Binding-site contacts:
Ligand atom CAD contacts residue VAL126 of chain 1.A at 3.3 Å (hydrophobic).
Ligand atom CAH contacts residue LEU144 of chain 1.A at 4.2 Å (hydrophobic).
Ligand atom CAE contacts residue PHE176 of chain 1.A at 3.8 Å (hydrophobic).
Ligand atom CAD contacts residue ALA122 of chain 1.A at 3.6 Å (hydrophobic).
Ligand atom CAI contacts residue LEU141 of chain 1.A at 3.8 Å (hydrophobic).
Ligand atom CAE contacts residue LEU144 of chain 1.A at 3.0 Å (hydrophobic).
Ligand atom OAA contacts residue LEU107 of chain 1.A at 3.9 Å.
Ligand atom OAB contacts residue LEU156 of chain 1.A at 4.2 Å.
Ligand atom OAB contacts residue PHE176 of chain 1.A at 3.6 Å.
Ligand atom CAJ contacts residue VAL134 of chain 1.A at 3.4 Å (hydrophobic).
Ligand atom CAG contacts residue HIS125 of chain 1.A at 3.6 Å.
Ligand atom OAA contacts residue ILE101 of chain 1.A at 3.3 Å.
Ligand atom CAF contacts residue VAL110 of chain 1.A at 4.0 Å (hydrophobic).
Ligand atom OAA contacts residue VAL126 of chain 1.A at 3.8 Å.
Ligand atom CAD contacts residue LEU107 of chain 1.A at 4.1 Å (hydrophobic).
Ligand atom BR1 contacts residue LEU141 of chain 1.A at 4.4 Å.
Ligand atom BR1 contacts residue TYR111 of chain 1.A at 3.6 Å.
Ligand atom CAH contacts residue PHE176 of chain 1.A at 3.6 Å (hydrophobic).
Ligand atom BR1 contacts residue VAL110 of chain 1.A at 3.9 Å.
Ligand atom BR1 contacts residue LEU107 of chain 1.A at 3.5 Å.
Ligand atom CAI contacts residue ALA122 of chain 1.A at 3.7 Å (hydrophobic).
Ligand atom CAF contacts residue LEU141 of chain 1.A at 3.3 Å (hydrophobic).
Ligand atom CAE contacts residue LEU141 of chain 1.A at 3.7 Å (hydrophobic).
Ligand atom CAF contacts residue LEU144 of chain 1.A at 3.4 Å (hydrophobic).
Ligand atom CAJ contacts residue ALA122 of chain 1.A at 3.6 Å (hydrophobic).
Ligand atom CAH contacts residue HIS125 of chain 1.A at 3.5 Å.
Ligand atom CAH contacts residue LEU141 of chain 1.A at 4.4 Å (hydrophobic).
Ligand atom BR1 contacts residue ALA122 of chain 1.A at 4.1 Å.
Ligand atom OAB contacts residue VAL134 of chain 1.A at 4.1 Å.
Ligand atom CAG contacts residue ALA122 of chain 1.A at 3.9 Å (hydrophobic).
Ligand atom CAD contacts residue VAL134 of chain 1.A at 3.5 Å (hydrophobic).
Ligand atom CAD contacts residue ILE101 of chain 1.A at 3.9 Å (hydrophobic).
Ligand atom CAJ contacts residue LEU107 of chain 1.A at 4.3 Å (hydrophobic).
Ligand atom OAB contacts residue HIS125 of chain 1.A at 2.5 Å (h-bond).
Ligand atom CAG contacts residue VAL134 of chain 1.A at 3.0 Å (hydrophobic).
Ligand atom CAI contacts residue VAL134 of chain 1.A at 4.4 Å (hydrophobic).
Ligand atom CAI contacts residue LEU107 of chain 1.A at 4.3 Å (hydrophobic).
Ligand atom CAG contacts residue PHE176 of chain 1.A at 4.2 Å (hydrophobic).
Ligand atom CAH contacts residue VAL134 of chain 1.A at 3.7 Å (hydrophobic).
Ligand atom OAA contacts residue ALA122 of chain 1.A at 3.7 Å.

This small molecule binds to this protein.
Small molecule (SMILES): O=Cc1cc(O)ccc1Br

Sequence of chain 1.A:
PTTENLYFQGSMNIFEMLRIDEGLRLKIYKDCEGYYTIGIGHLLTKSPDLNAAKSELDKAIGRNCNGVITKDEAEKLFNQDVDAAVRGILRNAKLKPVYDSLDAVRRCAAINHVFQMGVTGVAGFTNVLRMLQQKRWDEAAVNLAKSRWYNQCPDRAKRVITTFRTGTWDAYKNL